This small molecule binds to this protein.
Small molecule (SMILES): CC(C)C[C@H](NC(=O)[C@@H](N)CO)C(=O)N[C@@H](CCC(=O)O)C(=O)NCC(=O)N[C@H](C(=O)N[C@@H](C)C(=O)N[C@@H](C)C(=O)N[C@H](C=O)CC(=O)O)[C@@H](C)OP(=O)(O)O

Binding-site contacts:
Ligand atom CD2 contacts residue ARG327 of chain 1.A at 3.8 Å.
Ligand atom C contacts residue ARG312 of chain 1.A at 3.5 Å.
Ligand atom O contacts residue ARG312 of chain 1.A at 2.6 Å (salt-bridge).
Ligand atom OG1 contacts residue VAL325 of chain 1.A at 3.8 Å.
Ligand atom OG1 contacts residue SER326 of chain 1.A at 3.5 Å.
Ligand atom CG2 contacts residue VAL325 of chain 1.A at 3.6 Å (hydrophobic).
Ligand atom O contacts residue ASN324 of chain 1.A at 3.2 Å.
Ligand atom OD2 contacts residue ASN348 of chain 1.A at 3.8 Å.
Ligand atom CB contacts residue ALA323 of chain 1.A at 3.6 Å (hydrophobic).
Ligand atom C contacts residue ARG312 of chain 1.A at 3.6 Å.
Ligand atom CA contacts residue ALA323 of chain 1.A at 3.7 Å (hydrophobic).
Ligand atom CB contacts residue ARG312 of chain 1.A at 3.6 Å.
Ligand atom CG2 contacts residue ASN324 of chain 1.A at 3.2 Å.
Ligand atom CA contacts residue ARG312 of chain 1.A at 3.8 Å.
Ligand atom OD1 contacts residue ASN324 of chain 1.A at 3.3 Å (h-bond).
Ligand atom O2P contacts residue ARG327 of chain 1.A at 3.3 Å (salt-bridge).
Ligand atom O3P contacts residue ARG327 of chain 1.A at 2.8 Å (salt-bridge).
Ligand atom O contacts residue ASN348 of chain 1.A at 3.2 Å (h-bond).
Ligand atom N contacts residue ASN348 of chain 1.A at 3.1 Å (h-bond).
Ligand atom O contacts residue LEU313 of chain 1.A at 3.6 Å.
Ligand atom N contacts residue ARG312 of chain 1.A at 3.4 Å (salt-bridge).
Ligand atom N contacts residue ALA323 of chain 1.A at 2.8 Å (h-bond).
Ligand atom O contacts residue ARG327 of chain 1.A at 3.4 Å.
Ligand atom N contacts residue ARG312 of chain 1.A at 3.5 Å (salt-bridge).
Ligand atom O3P contacts residue SER326 of chain 1.A at 3.4 Å.
Ligand atom OG1 contacts residue ARG312 of chain 1.A at 2.9 Å (salt-bridge).
Ligand atom P contacts residue SER326 of chain 1.A at 3.8 Å.
Ligand atom C contacts residue LEU313 of chain 1.A at 3.6 Å (hydrophobic).
Ligand atom CA contacts residue ALA323 of chain 1.A at 3.4 Å (hydrophobic).
Ligand atom N contacts residue ARG312 of chain 1.A at 3.4 Å (salt-bridge).
Ligand atom O1P contacts residue SER326 of chain 1.A at 2.8 Å (h-bond).
Ligand atom O1P contacts residue SER347 of chain 1.A at 3.1 Å (h-bond).
Ligand atom CG2 contacts residue SER326 of chain 1.A at 3.8 Å.
Ligand atom O contacts residue ARG312 of chain 1.A at 2.8 Å (salt-bridge).
Ligand atom CB contacts residue ASN324 of chain 1.A at 3.8 Å.
Ligand atom CB contacts residue ASN348 of chain 1.A at 3.4 Å.
Ligand atom CA contacts residue ARG312 of chain 1.A at 3.4 Å.
Ligand atom OG contacts residue ARG312 of chain 1.A at 2.9 Å (salt-bridge).
Ligand atom CG2 contacts residue ALA323 of chain 1.A at 3.7 Å (hydrophobic).
Ligand atom C contacts residue ALA323 of chain 1.A at 3.6 Å (hydrophobic).

Sequence of chain 1.A:
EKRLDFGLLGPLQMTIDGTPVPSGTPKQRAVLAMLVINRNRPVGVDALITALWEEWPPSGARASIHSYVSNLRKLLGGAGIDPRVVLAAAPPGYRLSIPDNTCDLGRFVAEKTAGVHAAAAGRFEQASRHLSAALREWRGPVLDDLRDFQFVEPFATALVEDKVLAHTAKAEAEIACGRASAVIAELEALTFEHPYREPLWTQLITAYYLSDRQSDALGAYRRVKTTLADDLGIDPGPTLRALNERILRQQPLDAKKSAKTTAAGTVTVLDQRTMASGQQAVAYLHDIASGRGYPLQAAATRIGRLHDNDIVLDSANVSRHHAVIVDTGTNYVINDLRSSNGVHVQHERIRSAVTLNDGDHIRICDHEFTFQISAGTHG